Binding-site contacts:
Ligand atom O1G contacts residue GLY10 of chain 1.A at 3.5 Å.
Ligand atom C6 contacts residue TYR255 of chain 1.A at 3.4 Å (hydrophobic).
Ligand atom C8 contacts residue SER13 of chain 1.A at 3.4 Å.
Ligand atom O2B contacts residue ASN258 of chain 1.A at 3.0 Å (h-bond).
Ligand atom O4' contacts residue GLY226 of chain 1.A at 3.4 Å.
Ligand atom O5' contacts residue GLY226 of chain 1.A at 3.4 Å.
Ligand atom O1B contacts residue LYS15 of chain 1.A at 2.7 Å (salt-bridge).
Ligand atom C5 contacts residue PHE12 of chain 1.A at 3.7 Å (hydrophobic).
Ligand atom PG contacts residue SER171 of chain 1.A at 3.8 Å.
Ligand atom O4' contacts residue TYR255 of chain 1.A at 3.4 Å.
Ligand atom C5 contacts residue TYR255 of chain 1.A at 3.3 Å (hydrophobic).
Ligand atom O1G contacts residue ASN11 of chain 1.A at 3.0 Å (h-bond).
Ligand atom C8 contacts residue TYR255 of chain 1.A at 3.4 Å (hydrophobic).
Ligand atom C5' contacts residue SER171 of chain 1.A at 3.7 Å.
Ligand atom C4 contacts residue TYR255 of chain 1.A at 3.5 Å (hydrophobic).
Ligand atom C2 contacts residue TYR255 of chain 1.A at 3.5 Å (hydrophobic).
Ligand atom O3' contacts residue PHE12 of chain 1.A at 3.7 Å.
Ligand atom PA contacts residue SER171 of chain 1.A at 3.7 Å.
Ligand atom O2G contacts residue SER171 of chain 1.A at 2.5 Å (h-bond).
Ligand atom O1G contacts residue GLU151 of chain 1.A at 3.2 Å (salt-bridge).
Ligand atom O2G contacts residue GLY170 of chain 1.A at 3.0 Å.
Ligand atom N3 contacts residue TYR255 of chain 1.A at 3.4 Å.
Ligand atom C1' contacts residue TYR255 of chain 1.A at 3.6 Å (hydrophobic).
Ligand atom O2A contacts residue PHE12 of chain 1.A at 3.3 Å.
Ligand atom C8 contacts residue PHE12 of chain 1.A at 3.2 Å (hydrophobic).
Ligand atom N7 contacts residue TYR255 of chain 1.A at 3.4 Å.
Ligand atom C3' contacts residue PHE12 of chain 1.A at 3.7 Å (hydrophobic).
Ligand atom C4' contacts residue GLY226 of chain 1.A at 3.4 Å.
Ligand atom N7 contacts residue PHE12 of chain 1.A at 3.3 Å.
Ligand atom N9 contacts residue TYR255 of chain 1.A at 3.5 Å.
Ligand atom N3B contacts residue ASN11 of chain 1.A at 3.7 Å.
Ligand atom N3B contacts residue GLY10 of chain 1.A at 3.5 Å.
Ligand atom O1A contacts residue PHE12 of chain 1.A at 3.5 Å.
Ligand atom O2A contacts residue SER171 of chain 1.A at 2.6 Å (h-bond).
Ligand atom O1B contacts residue ASP8 of chain 1.A at 3.7 Å.
Ligand atom O3G contacts residue GLU151 of chain 1.A at 3.0 Å (salt-bridge).
Ligand atom N1 contacts residue TYR255 of chain 1.A at 3.2 Å (h-bond).
Ligand atom PG contacts residue GLU151 of chain 1.A at 3.7 Å.
Ligand atom O2A contacts residue GLY170 of chain 1.A at 3.6 Å.
Ligand atom N7 contacts residue SER13 of chain 1.A at 2.7 Å (h-bond).

Sequence of chain 1.A:
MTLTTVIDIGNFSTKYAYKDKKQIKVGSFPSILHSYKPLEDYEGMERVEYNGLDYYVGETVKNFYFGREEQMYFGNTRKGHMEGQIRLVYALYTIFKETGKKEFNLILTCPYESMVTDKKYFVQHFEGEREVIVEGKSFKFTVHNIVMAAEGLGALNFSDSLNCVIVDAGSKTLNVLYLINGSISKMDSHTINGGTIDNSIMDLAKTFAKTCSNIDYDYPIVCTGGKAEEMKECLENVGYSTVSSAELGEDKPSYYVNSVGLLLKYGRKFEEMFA

The small molecule below binds the protein below.
Small molecule (SMILES): Nc1ncnc2c1ncn2[C@@H]1O[C@H](CO[P](=O)(O)O[P](=O)(O)NP(=O)(O)O)[C@@H](O)[C@H]1O